Sequence of chain 35.A:
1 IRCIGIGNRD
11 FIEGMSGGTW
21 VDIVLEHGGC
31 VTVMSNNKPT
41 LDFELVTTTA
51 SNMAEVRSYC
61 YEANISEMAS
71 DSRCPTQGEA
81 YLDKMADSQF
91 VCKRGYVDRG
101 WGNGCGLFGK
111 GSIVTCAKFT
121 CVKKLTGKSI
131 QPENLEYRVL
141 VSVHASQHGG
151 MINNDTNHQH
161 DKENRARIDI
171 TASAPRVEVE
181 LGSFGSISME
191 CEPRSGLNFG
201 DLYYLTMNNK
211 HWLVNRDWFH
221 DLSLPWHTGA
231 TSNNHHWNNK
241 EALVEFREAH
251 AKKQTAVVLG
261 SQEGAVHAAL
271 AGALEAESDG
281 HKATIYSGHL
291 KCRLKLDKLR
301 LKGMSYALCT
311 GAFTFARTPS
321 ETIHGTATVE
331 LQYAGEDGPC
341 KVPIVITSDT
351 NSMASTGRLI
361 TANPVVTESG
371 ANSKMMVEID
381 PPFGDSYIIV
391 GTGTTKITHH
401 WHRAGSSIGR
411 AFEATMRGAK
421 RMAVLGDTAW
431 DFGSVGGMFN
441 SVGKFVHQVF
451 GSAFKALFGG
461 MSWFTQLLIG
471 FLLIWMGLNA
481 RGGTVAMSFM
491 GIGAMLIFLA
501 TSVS

Binding-site contacts:
Ligand atom O7 contacts residue ASN154 of chain 35.A at 4.0 Å.
Ligand atom C6 contacts residue THR156 of chain 35.A at 3.7 Å.
Ligand atom O6 contacts residue THR156 of chain 35.A at 4.5 Å.
Ligand atom O7 contacts residue HIS148 of chain 35.A at 3.6 Å (h-bond).
Ligand atom C4 contacts residue MET151 of chain 35.A at 3.9 Å (hydrophobic).
Ligand atom C7 contacts residue GLY150 of chain 35.A at 3.1 Å.
Ligand atom C8 contacts residue ASN157 of chain 35.A at 3.9 Å.
Ligand atom C6 contacts residue ASP161 of chain 35.A at 3.6 Å.
Ligand atom C1 contacts residue GLY150 of chain 35.A at 3.9 Å.
Ligand atom C8 contacts residue THR156 of chain 35.A at 4.5 Å.
Ligand atom O5 contacts residue THR156 of chain 35.A at 4.0 Å.
Ligand atom C7 contacts residue ASN154 of chain 35.A at 3.7 Å.
Ligand atom C2 contacts residue MET151 of chain 35.A at 4.2 Å (hydrophobic).
Ligand atom C1 contacts residue ASN154 of chain 35.A at 1.4 Å.
Ligand atom N2 contacts residue GLY150 of chain 35.A at 3.5 Å (h-bond).
Ligand atom C5 contacts residue ASN154 of chain 35.A at 3.6 Å.
Ligand atom C2 contacts residue ASN154 of chain 35.A at 2.4 Å.
Ligand atom C4 contacts residue ASN154 of chain 35.A at 4.2 Å.
Ligand atom C1 contacts residue MET151 of chain 35.A at 4.1 Å (hydrophobic).
Ligand atom C3 contacts residue ASN154 of chain 35.A at 3.8 Å.
Ligand atom O6 contacts residue MET151 of chain 35.A at 4.2 Å.
Ligand atom C5 contacts residue THR156 of chain 35.A at 4.2 Å.
Ligand atom O5 contacts residue THR156 of chain 35.A at 4.0 Å.
Ligand atom C6 contacts residue ASN157 of chain 35.A at 3.5 Å.
Ligand atom O5 contacts residue ASN154 of chain 35.A at 2.3 Å (h-bond).
Ligand atom C5 contacts residue THR156 of chain 35.A at 3.9 Å.
Ligand atom C6 contacts residue THR156 of chain 35.A at 4.0 Å.
Ligand atom C6 contacts residue MET151 of chain 35.A at 4.5 Å (hydrophobic).
Ligand atom O5 contacts residue ASN157 of chain 35.A at 4.3 Å.
Ligand atom O5 contacts residue MET151 of chain 35.A at 3.9 Å.
Ligand atom C1 contacts residue THR156 of chain 35.A at 4.3 Å.
Ligand atom C8 contacts residue GLY150 of chain 35.A at 3.8 Å.
Ligand atom O7 contacts residue THR156 of chain 35.A at 4.5 Å.
Ligand atom N2 contacts residue ASN154 of chain 35.A at 2.9 Å (h-bond).
Ligand atom C2 contacts residue GLY150 of chain 35.A at 3.7 Å.
Ligand atom C3 contacts residue MET151 of chain 35.A at 4.0 Å (hydrophobic).
Ligand atom C5 contacts residue MET151 of chain 35.A at 3.8 Å (hydrophobic).
Ligand atom O7 contacts residue GLY150 of chain 35.A at 2.9 Å (h-bond).

The protein below binds the small molecule below.
Small molecule (SMILES): CC(=O)N[C@H]1[C@H](O[C@H]2[C@H](O)[C@@H](NC(C)=O)CO[C@@H]2CO[C@@H]2O[C@@H](C)[C@@H](O)[C@@H](O)[C@@H]2O)O[C@H](CO)[C@@H](O)[C@@H]1O